Sequence of chain 1.B:
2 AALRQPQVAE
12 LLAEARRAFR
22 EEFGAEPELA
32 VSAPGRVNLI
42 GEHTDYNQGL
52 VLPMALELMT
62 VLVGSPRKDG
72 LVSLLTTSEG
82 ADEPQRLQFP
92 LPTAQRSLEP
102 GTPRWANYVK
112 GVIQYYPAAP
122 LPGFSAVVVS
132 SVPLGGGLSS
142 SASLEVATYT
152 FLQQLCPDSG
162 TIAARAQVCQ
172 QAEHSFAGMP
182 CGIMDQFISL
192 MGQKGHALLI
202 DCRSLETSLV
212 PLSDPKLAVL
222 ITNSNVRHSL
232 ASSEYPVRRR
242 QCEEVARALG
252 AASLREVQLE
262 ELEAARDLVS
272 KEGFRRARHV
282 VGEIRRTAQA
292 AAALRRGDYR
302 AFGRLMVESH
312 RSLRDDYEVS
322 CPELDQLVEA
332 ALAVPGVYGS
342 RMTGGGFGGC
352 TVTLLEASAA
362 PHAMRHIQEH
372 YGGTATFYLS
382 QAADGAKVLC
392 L

A small-molecule ligand and the protein it binds are described below.
Small molecule (SMILES): O=C1CCCC2=C1[C@H](c1[nH]ncc1Cl)N=C(Nc1nc3ccccc3o1)N2

Binding-site contacts:
Ligand atom O23 contacts residue ARG105 of chain 1.B at 2.5 Å (salt-bridge).
Ligand atom N26 contacts residue LEU135 of chain 1.B at 3.7 Å.
Ligand atom C28 contacts residue ARG105 of chain 1.B at 3.4 Å.
Ligand atom C2 contacts residue LEU145 of chain 1.B at 4.0 Å (hydrophobic).
Ligand atom C6 contacts residue LEU145 of chain 1.B at 3.9 Å (hydrophobic).
Ligand atom N16 contacts residue TYR109 of chain 1.B at 3.4 Å (h-bond).
Ligand atom N12 contacts residue TYR109 of chain 1.B at 3.6 Å.
Ligand atom C3 contacts residue TRP106 of chain 1.B at 3.7 Å (hydrophobic).
Ligand atom C5 contacts residue SER131 of chain 1.B at 3.9 Å.
Ligand atom C1 contacts residue LEU135 of chain 1.B at 4.0 Å (hydrophobic).
Ligand atom C8 contacts residue LEU135 of chain 1.B at 4.0 Å (hydrophobic).
Ligand atom C22 contacts residue PO41 of chain 1.K at 3.7 Å.
Ligand atom CL29 contacts residue ARG105 of chain 1.B at 3.6 Å.
Ligand atom N16 contacts residue PO41 of chain 1.K at 3.8 Å.
Ligand atom C27 contacts residue GLY81 of chain 1.B at 3.4 Å.
Ligand atom C24 contacts residue ARG105 of chain 1.B at 3.6 Å.
Ligand atom C11 contacts residue TYR109 of chain 1.B at 3.7 Å (hydrophobic).
Ligand atom N25 contacts residue LEU135 of chain 1.B at 3.9 Å.
Ligand atom C5 contacts residue VAL129 of chain 1.B at 3.6 Å (hydrophobic).
Ligand atom C8 contacts residue SER141 of chain 1.B at 3.3 Å.
Ligand atom C19 contacts residue ARG105 of chain 1.B at 3.6 Å.
Ligand atom C27 contacts residue ARG105 of chain 1.B at 3.9 Å.
Ligand atom C27 contacts residue LEU135 of chain 1.B at 3.7 Å (hydrophobic).
Ligand atom O7 contacts residue LEU135 of chain 1.B at 3.9 Å.
Ligand atom C6 contacts residue SER131 of chain 1.B at 4.0 Å.
Ligand atom C4 contacts residue SER79 of chain 1.B at 3.8 Å.
Ligand atom C11 contacts residue SER141 of chain 1.B at 3.6 Å.
Ligand atom C22 contacts residue TYR109 of chain 1.B at 3.6 Å (hydrophobic).
Ligand atom CL29 contacts residue ASP83 of chain 1.B at 3.1 Å.
Ligand atom N9 contacts residue SER141 of chain 1.B at 3.3 Å (h-bond).
Ligand atom N10 contacts residue SER142 of chain 1.B at 3.6 Å (h-bond).
Ligand atom C15 contacts residue TYR109 of chain 1.B at 3.2 Å (hydrophobic).
Ligand atom C1 contacts residue LEU145 of chain 1.B at 3.8 Å (hydrophobic).
Ligand atom N10 contacts residue SER141 of chain 1.B at 2.6 Å (h-bond).
Ligand atom C14 contacts residue TYR109 of chain 1.B at 3.5 Å (hydrophobic).
Ligand atom C4 contacts residue THR77 of chain 1.B at 3.5 Å.
Ligand atom C21 contacts residue ARG228 of chain 1.B at 3.2 Å.
Ligand atom N9 contacts residue SER142 of chain 1.B at 3.8 Å.
Ligand atom N16 contacts residue SER141 of chain 1.B at 3.6 Å (h-bond).
Ligand atom CL29 contacts residue TRP106 of chain 1.B at 3.9 Å.